A small-molecule ligand and the protein it binds are described below.
Small molecule (SMILES): CCCc1cc2c(NCCc3ccc(OCc4nnn[nH]4)cc3)nc(OC)nc2s1

Binding-site contacts:
Ligand atom C11 contacts residue LEU715 of chain 1.B at 3.6 Å (hydrophobic).
Ligand atom C13 contacts residue LEU715 of chain 1.B at 3.6 Å (hydrophobic).
Ligand atom S1 contacts residue PHE626 of chain 1.B at 2.2 Å.
Ligand atom O1 contacts residue LEU622 of chain 1.B at 4.2 Å.
Ligand atom O2 contacts residue PHE763 of chain 1.B at 4.2 Å.
Ligand atom N3 contacts residue LEU715 of chain 1.B at 2.8 Å.
Ligand atom C8 contacts residue TRP756 of chain 1.B at 3.0 Å (hydrophobic).
Ligand atom C9 contacts residue LEU715 of chain 1.B at 2.8 Å (hydrophobic).
Ligand atom C12 contacts residue PHE626 of chain 1.B at 3.9 Å (hydrophobic).
Ligand atom C2 contacts residue TRP756 of chain 1.B at 4.1 Å (hydrophobic).
Ligand atom N7 contacts residue ARG707 of chain 1.B at 4.2 Å.
Ligand atom O1 contacts residue LEU715 of chain 1.B at 3.9 Å.
Ligand atom N6 contacts residue ARG707 of chain 1.B at 3.5 Å.
Ligand atom N2 contacts residue PHE626 of chain 1.B at 2.8 Å.
Ligand atom C10 contacts residue PHE626 of chain 1.B at 2.8 Å (hydrophobic).
Ligand atom S1 contacts residue ASN718 of chain 1.B at 3.9 Å.
Ligand atom N6 contacts residue PHE606 of chain 1.B at 4.0 Å.
Ligand atom C15 contacts residue LEU715 of chain 1.B at 4.2 Å (hydrophobic).
Ligand atom O1 contacts residue SER714 of chain 1.B at 4.0 Å.
Ligand atom C7 contacts residue TRP756 of chain 1.B at 4.0 Å (hydrophobic).
Ligand atom N1 contacts residue TRP756 of chain 1.B at 3.5 Å.
Ligand atom C13 contacts residue MET711 of chain 1.B at 3.2 Å (hydrophobic).
Ligand atom C15 contacts residue PHE626 of chain 1.B at 3.0 Å (hydrophobic).
Ligand atom C14 contacts residue PHE626 of chain 1.B at 2.8 Å (hydrophobic).
Ligand atom N2 contacts residue LEU715 of chain 1.B at 3.5 Å.
Ligand atom C11 contacts residue PHE626 of chain 1.B at 2.2 Å (hydrophobic).
Ligand atom C9 contacts residue PHE626 of chain 1.B at 3.8 Å (hydrophobic).
Ligand atom N1 contacts residue LEU715 of chain 1.B at 3.4 Å.
Ligand atom C13 contacts residue SER714 of chain 1.B at 3.7 Å.
Ligand atom C16 contacts residue PHE626 of chain 1.B at 3.9 Å (hydrophobic).
Ligand atom C1 contacts residue PHE759 of chain 1.B at 4.0 Å (hydrophobic).
Ligand atom C2 contacts residue PHE759 of chain 1.B at 4.0 Å (hydrophobic).
Ligand atom C7 contacts residue LEU715 of chain 1.B at 4.0 Å (hydrophobic).
Ligand atom C19 contacts residue PHE763 of chain 1.B at 4.0 Å (hydrophobic).
Ligand atom C12 contacts residue LEU715 of chain 1.B at 3.1 Å (hydrophobic).
Ligand atom C18 contacts residue CYS753 of chain 1.B at 3.9 Å (hydrophobic).
Ligand atom N2 contacts residue ASN718 of chain 1.B at 3.4 Å (h-bond).
Ligand atom C10 contacts residue LEU715 of chain 1.B at 3.2 Å (hydrophobic).
Ligand atom O1 contacts residue GLY623 of chain 1.B at 3.9 Å.
Ligand atom C4 contacts residue MET711 of chain 1.B at 4.0 Å (hydrophobic).

Sequence of chain 1.B:
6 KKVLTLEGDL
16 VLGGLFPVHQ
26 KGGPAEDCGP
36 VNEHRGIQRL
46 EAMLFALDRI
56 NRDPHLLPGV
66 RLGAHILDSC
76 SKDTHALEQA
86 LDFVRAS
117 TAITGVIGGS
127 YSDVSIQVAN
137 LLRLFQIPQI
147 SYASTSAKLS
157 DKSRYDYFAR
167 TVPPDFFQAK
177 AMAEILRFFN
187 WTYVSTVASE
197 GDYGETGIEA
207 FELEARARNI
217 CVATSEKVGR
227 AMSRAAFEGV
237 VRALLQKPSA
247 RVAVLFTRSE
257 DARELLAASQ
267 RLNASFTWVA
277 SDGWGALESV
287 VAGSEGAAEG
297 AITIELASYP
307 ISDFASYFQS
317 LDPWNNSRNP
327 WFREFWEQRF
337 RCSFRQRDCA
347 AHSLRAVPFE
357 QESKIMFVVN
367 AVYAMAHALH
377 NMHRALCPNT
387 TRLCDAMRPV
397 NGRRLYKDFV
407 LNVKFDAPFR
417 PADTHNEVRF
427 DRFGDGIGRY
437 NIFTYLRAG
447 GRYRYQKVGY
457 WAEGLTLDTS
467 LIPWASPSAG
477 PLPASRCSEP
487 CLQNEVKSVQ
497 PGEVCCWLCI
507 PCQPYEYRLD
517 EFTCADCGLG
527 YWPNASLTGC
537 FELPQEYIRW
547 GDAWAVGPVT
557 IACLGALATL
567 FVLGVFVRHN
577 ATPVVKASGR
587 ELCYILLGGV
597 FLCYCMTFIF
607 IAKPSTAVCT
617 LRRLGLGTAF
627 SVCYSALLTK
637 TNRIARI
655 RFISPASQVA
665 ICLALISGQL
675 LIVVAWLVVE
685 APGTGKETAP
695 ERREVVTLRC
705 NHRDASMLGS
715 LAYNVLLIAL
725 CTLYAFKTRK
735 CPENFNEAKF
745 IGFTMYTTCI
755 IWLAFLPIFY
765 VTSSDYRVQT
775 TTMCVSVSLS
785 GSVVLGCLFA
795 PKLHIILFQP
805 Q